Binding-site contacts:
Ligand atom O5 contacts residue ASN295 of chain 1.A at 2.4 Å (h-bond).
Ligand atom C2 contacts residue ASN295 of chain 1.A at 2.0 Å.
Ligand atom C4 contacts residue ASN295 of chain 1.A at 3.9 Å.
Ligand atom C1 contacts residue ASN295 of chain 1.A at 1.4 Å.
Ligand atom O7 contacts residue ASN295 of chain 1.A at 4.0 Å.
Ligand atom C7 contacts residue ASN295 of chain 1.A at 3.5 Å.
Ligand atom C8 contacts residue ALA530 of chain 1.A at 4.4 Å (hydrophobic).
Ligand atom C5 contacts residue ASN295 of chain 1.A at 3.6 Å.
Ligand atom O7 contacts residue ALA530 of chain 1.A at 3.7 Å.
Ligand atom C3 contacts residue ASN295 of chain 1.A at 3.4 Å.
Ligand atom O3 contacts residue ASN295 of chain 1.A at 4.3 Å.
Ligand atom C7 contacts residue ALA530 of chain 1.A at 4.1 Å (hydrophobic).
Ligand atom N2 contacts residue ASN295 of chain 1.A at 2.5 Å (h-bond).

The small molecule below binds the protein below.
Small molecule (SMILES): CC(=O)N[C@@H]1[C@@H](O)[C@H](O)[C@@H](CO)O[C@H]1O

Sequence of chain 1.A:
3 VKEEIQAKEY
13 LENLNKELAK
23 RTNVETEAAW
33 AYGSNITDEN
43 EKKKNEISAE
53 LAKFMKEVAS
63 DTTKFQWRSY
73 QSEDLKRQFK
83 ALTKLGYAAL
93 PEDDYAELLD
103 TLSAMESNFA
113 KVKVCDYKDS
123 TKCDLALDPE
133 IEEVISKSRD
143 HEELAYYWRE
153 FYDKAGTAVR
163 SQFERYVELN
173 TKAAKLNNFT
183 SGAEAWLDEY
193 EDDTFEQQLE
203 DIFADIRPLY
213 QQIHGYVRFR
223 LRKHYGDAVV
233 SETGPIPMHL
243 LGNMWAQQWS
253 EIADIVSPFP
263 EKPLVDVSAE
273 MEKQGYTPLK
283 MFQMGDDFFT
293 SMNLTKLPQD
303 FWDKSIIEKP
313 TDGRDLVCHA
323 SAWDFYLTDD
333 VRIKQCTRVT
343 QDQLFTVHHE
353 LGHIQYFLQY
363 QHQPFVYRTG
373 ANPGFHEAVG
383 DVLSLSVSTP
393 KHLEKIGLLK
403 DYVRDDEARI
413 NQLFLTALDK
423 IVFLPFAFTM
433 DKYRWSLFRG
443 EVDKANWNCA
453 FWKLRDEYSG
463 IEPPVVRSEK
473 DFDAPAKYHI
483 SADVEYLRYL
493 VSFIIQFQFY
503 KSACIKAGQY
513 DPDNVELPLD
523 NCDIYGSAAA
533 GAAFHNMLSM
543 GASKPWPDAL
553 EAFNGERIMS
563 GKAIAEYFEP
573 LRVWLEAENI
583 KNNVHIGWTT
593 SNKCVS